A small-molecule ligand and the protein it binds are described below.
Small molecule (SMILES): CC(C)C[C@@H](C=O)NC(=O)[C@H](Cc1ccccc1)NC(=O)[C@H](CC(N)=O)NC(=O)[C@H](Cc1ccccc1)NC(=O)[C@@H](N)CC(C)C

Sequence of chain 3.C:
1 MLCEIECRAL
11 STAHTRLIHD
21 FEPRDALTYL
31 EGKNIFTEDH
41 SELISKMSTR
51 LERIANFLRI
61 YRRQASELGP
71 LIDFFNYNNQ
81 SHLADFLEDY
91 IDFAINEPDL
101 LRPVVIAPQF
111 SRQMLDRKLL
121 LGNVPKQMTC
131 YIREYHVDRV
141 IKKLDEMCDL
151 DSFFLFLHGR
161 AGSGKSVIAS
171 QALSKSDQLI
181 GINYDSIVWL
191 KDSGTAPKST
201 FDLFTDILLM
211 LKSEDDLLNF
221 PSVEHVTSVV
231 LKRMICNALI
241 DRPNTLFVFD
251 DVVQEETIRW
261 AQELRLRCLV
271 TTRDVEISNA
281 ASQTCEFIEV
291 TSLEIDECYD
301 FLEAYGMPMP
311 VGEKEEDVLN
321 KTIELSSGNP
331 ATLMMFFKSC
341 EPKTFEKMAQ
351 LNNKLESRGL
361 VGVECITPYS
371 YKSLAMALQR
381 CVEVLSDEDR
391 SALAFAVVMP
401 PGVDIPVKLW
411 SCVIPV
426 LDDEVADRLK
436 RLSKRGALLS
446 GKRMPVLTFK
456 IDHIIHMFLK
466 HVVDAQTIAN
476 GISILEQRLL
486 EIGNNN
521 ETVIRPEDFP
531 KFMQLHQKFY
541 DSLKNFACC

Binding-site contacts:
Ligand atom CD1 contacts residue VAL382 of chain 3.C at 4.3 Å (hydrophobic).
Ligand atom N contacts residue ASP469 of chain 3.C at 4.3 Å.
Ligand atom CB contacts residue GLU383 of chain 3.C at 3.6 Å.
Ligand atom CD2 contacts residue ALA394 of chain 3.C at 4.3 Å (hydrophobic).
Ligand atom CE1 contacts residue VAL467 of chain 3.C at 3.6 Å (hydrophobic).
Ligand atom C contacts residue GLN379 of chain 3.C at 3.7 Å.
Ligand atom N contacts residue VAL467 of chain 3.C at 3.3 Å (h-bond).
Ligand atom OD1 contacts residue HIS466 of chain 3.C at 4.0 Å.
Ligand atom CG contacts residue GLN379 of chain 3.C at 4.2 Å.
Ligand atom CE1 contacts residue VAL468 of chain 3.C at 4.3 Å (hydrophobic).
Ligand atom CZ contacts residue ARG390 of chain 3.C at 4.0 Å.
Ligand atom O contacts residue GLN379 of chain 3.C at 2.5 Å (h-bond).
Ligand atom CE1 contacts residue VAL382 of chain 3.C at 3.9 Å (hydrophobic).
Ligand atom O contacts residue GLN379 of chain 3.C at 3.3 Å (h-bond).
Ligand atom CG contacts residue GLU383 of chain 3.C at 4.2 Å.
Ligand atom CD1 contacts residue VAL467 of chain 3.C at 3.5 Å (hydrophobic).
Ligand atom CA contacts residue GLN379 of chain 3.C at 4.4 Å.
Ligand atom CB contacts residue VAL382 of chain 3.C at 3.9 Å (hydrophobic).
Ligand atom C contacts residue VAL467 of chain 3.C at 4.0 Å (hydrophobic).
Ligand atom CE2 contacts residue ALA394 of chain 3.C at 3.5 Å (hydrophobic).
Ligand atom N contacts residue VAL467 of chain 3.C at 4.1 Å.
Ligand atom CD1 contacts residue ALA394 of chain 3.C at 3.8 Å (hydrophobic).
Ligand atom CD1 contacts residue GLU383 of chain 3.C at 3.5 Å.
Ligand atom CB contacts residue VAL467 of chain 3.C at 4.3 Å (hydrophobic).
Ligand atom O contacts residue VAL382 of chain 3.C at 3.4 Å.
Ligand atom C contacts residue VAL382 of chain 3.C at 4.0 Å (hydrophobic).
Ligand atom C contacts residue GLN379 of chain 3.C at 3.0 Å.
Ligand atom CE2 contacts residue ARG390 of chain 3.C at 3.4 Å.
Ligand atom CD2 contacts residue ARG390 of chain 3.C at 3.9 Å.
Ligand atom CA contacts residue VAL382 of chain 3.C at 4.1 Å (hydrophobic).
Ligand atom CD2 contacts residue ARG390 of chain 3.C at 4.3 Å.
Ligand atom CD1 contacts residue GLN379 of chain 3.C at 4.2 Å.
Ligand atom OD1 contacts residue VAL467 of chain 3.C at 2.7 Å (h-bond).
Ligand atom CD2 contacts residue ASP469 of chain 3.C at 4.1 Å.
Ligand atom CD2 contacts residue THR472 of chain 3.C at 3.2 Å.
Ligand atom CZ contacts residue VAL382 of chain 3.C at 3.8 Å (hydrophobic).
Ligand atom O contacts residue PHE463 of chain 3.C at 3.7 Å.
Ligand atom CA contacts residue VAL467 of chain 3.C at 3.6 Å (hydrophobic).
Ligand atom CZ contacts residue ALA394 of chain 3.C at 3.8 Å (hydrophobic).
Ligand atom CG contacts residue VAL467 of chain 3.C at 3.7 Å (hydrophobic).